The protein below binds the small molecule below.
Small molecule (SMILES): C=CC1=C(C)C2=N3->[Fe]45(c6cccc(C)c6)<-N6=C(C=c7c(CCC(=O)O)c(C)c(n74)=C2)C(CCC(=O)O)=C(C)C6=Cc2c(C=C)c(C)c(n25)C=C13

Binding-site contacts:
Ligand atom C1B contacts residue LEU90 of chain 1.A at 3.6 Å (hydrophobic).
Ligand atom NA contacts residue HIS94 of chain 1.A at 3.0 Å (h-bond).
Ligand atom C7 contacts residue PHE44 of chain 1.A at 3.7 Å (hydrophobic).
Ligand atom CMD contacts residue LYS43 of chain 1.A at 3.4 Å.
Ligand atom C5 contacts residue PHE44 of chain 1.A at 3.8 Å (hydrophobic).
Ligand atom C3C contacts residue ILE100 of chain 1.A at 3.7 Å (hydrophobic).
Ligand atom O2A contacts residue HIS98 of chain 1.A at 2.7 Å (h-bond).
Ligand atom CHA contacts residue HIS98 of chain 1.A at 3.6 Å.
Ligand atom C2D contacts residue PHE44 of chain 1.A at 3.7 Å (hydrophobic).
Ligand atom CGA contacts residue SER93 of chain 1.A at 3.7 Å.
Ligand atom CBC contacts residue TYR104 of chain 1.A at 3.3 Å (hydrophobic).
Ligand atom CBB contacts residue PHE139 of chain 1.A at 3.6 Å (hydrophobic).
Ligand atom CAC contacts residue ILE100 of chain 1.A at 3.4 Å (hydrophobic).
Ligand atom CMC contacts residue TYR104 of chain 1.A at 3.5 Å (hydrophobic).
Ligand atom C7 contacts residue ILE108 of chain 1.A at 3.6 Å (hydrophobic).
Ligand atom NC contacts residue HIS94 of chain 1.A at 3.2 Å (h-bond).
Ligand atom C4D contacts residue HIS94 of chain 1.A at 3.7 Å.
Ligand atom C4A contacts residue LEU90 of chain 1.A at 3.7 Å (hydrophobic).
Ligand atom CAD contacts residue HIS98 of chain 1.A at 3.3 Å.
Ligand atom CGD contacts residue ARG46 of chain 1.A at 3.6 Å.
Ligand atom C2B contacts residue VAL69 of chain 1.A at 3.6 Å (hydrophobic).
Ligand atom O2D contacts residue ARG46 of chain 1.A at 3.1 Å (salt-bridge).
Ligand atom C4 contacts residue PHE44 of chain 1.A at 3.6 Å (hydrophobic).
Ligand atom CHB contacts residue LEU90 of chain 1.A at 3.3 Å (hydrophobic).
Ligand atom C1A contacts residue HIS94 of chain 1.A at 3.6 Å.
Ligand atom CBC contacts residue THR40 of chain 1.A at 3.6 Å.
Ligand atom C1D contacts residue PHE44 of chain 1.A at 3.7 Å (hydrophobic).
Ligand atom FE contacts residue HIS94 of chain 1.A at 2.3 Å.
Ligand atom CGA contacts residue HIS98 of chain 1.A at 3.7 Å.
Ligand atom ND contacts residue HIS94 of chain 1.A at 3.0 Å (h-bond).
Ligand atom C4D contacts residue HIS98 of chain 1.A at 3.6 Å.
Ligand atom CHD contacts residue ILE100 of chain 1.A at 3.5 Å (hydrophobic).
Ligand atom C2 contacts residue PHE44 of chain 1.A at 3.7 Å (hydrophobic).
Ligand atom CHD contacts residue PHE44 of chain 1.A at 3.3 Å (hydrophobic).
Ligand atom C3D contacts residue HIS98 of chain 1.A at 3.7 Å.
Ligand atom O1A contacts residue SER93 of chain 1.A at 2.7 Å (h-bond).
Ligand atom CAB contacts residue PHE139 of chain 1.A at 3.6 Å (hydrophobic).
Ligand atom C3 contacts residue PHE44 of chain 1.A at 3.4 Å (hydrophobic).
Ligand atom CHC contacts residue LEU105 of chain 1.A at 3.6 Å (hydrophobic).
Ligand atom NB contacts residue HIS94 of chain 1.A at 3.2 Å (h-bond).

Sequence of chain 1.A:
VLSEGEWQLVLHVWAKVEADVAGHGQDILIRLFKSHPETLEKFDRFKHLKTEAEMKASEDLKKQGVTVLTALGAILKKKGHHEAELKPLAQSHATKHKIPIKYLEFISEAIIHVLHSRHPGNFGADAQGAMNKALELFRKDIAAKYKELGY